The small molecule below binds the protein below.
Small molecule (SMILES): C=CC1=C(C)/C(=C/c2[nH]c(/C=C3\N=C(/C=C4\NC(=O)C(C)=C4C=C)C(C)=C3CCC(=O)O)c(CCC(=O)O)c2C)NC1=O

Binding-site contacts:
Ligand atom NC contacts residue PHE36 of chain 2.B at 3.5 Å.
Ligand atom CBB contacts residue SER112 of chain 2.B at 3.7 Å.
Ligand atom C3D contacts residue VAL70 of chain 2.B at 3.8 Å (hydrophobic).
Ligand atom C4D contacts residue VAL70 of chain 2.B at 3.7 Å (hydrophobic).
Ligand atom NB contacts residue PHE36 of chain 2.B at 3.3 Å.
Ligand atom CBA contacts residue ALA118 of chain 1.B at 3.6 Å (hydrophobic).
Ligand atom CGD contacts residue LYS68 of chain 2.B at 3.8 Å.
Ligand atom ND contacts residue PHE36 of chain 2.B at 3.4 Å.
Ligand atom CAB contacts residue SER112 of chain 2.B at 3.1 Å.
Ligand atom CMD contacts residue ASN58 of chain 2.B at 3.7 Å.
Ligand atom CBC contacts residue ALA44 of chain 2.B at 3.7 Å (hydrophobic).
Ligand atom CMD contacts residue GLU60 of chain 2.B at 3.5 Å.
Ligand atom C2B contacts residue VAL95 of chain 2.B at 3.8 Å (hydrophobic).
Ligand atom CMB contacts residue SER112 of chain 2.B at 3.7 Å.
Ligand atom C3D contacts residue ASN58 of chain 2.B at 3.8 Å.
Ligand atom CHB contacts residue HIS89 of chain 2.B at 3.5 Å.
Ligand atom NA contacts residue PHE36 of chain 2.B at 3.3 Å.
Ligand atom C4B contacts residue PHE36 of chain 2.B at 3.8 Å (hydrophobic).
Ligand atom O2A contacts residue PHE36 of chain 2.B at 3.7 Å.
Ligand atom O2D contacts residue LYS68 of chain 2.B at 3.5 Å.
Ligand atom CHD contacts residue ASN58 of chain 2.B at 3.6 Å.
Ligand atom CHA contacts residue VAL70 of chain 2.B at 3.4 Å (hydrophobic).
Ligand atom CGD contacts residue GLU60 of chain 2.B at 3.5 Å.
Ligand atom CMD contacts residue ARG59 of chain 2.B at 3.5 Å.
Ligand atom C2B contacts residue PHE36 of chain 2.B at 3.6 Å (hydrophobic).
Ligand atom C3A contacts residue HIS89 of chain 2.B at 3.6 Å.
Ligand atom O1D contacts residue LYS68 of chain 2.B at 3.6 Å.
Ligand atom C1B contacts residue PHE36 of chain 2.B at 3.4 Å (hydrophobic).
Ligand atom CBC contacts residue THR43 of chain 2.B at 3.8 Å.
Ligand atom C1A contacts residue PHE36 of chain 2.B at 3.9 Å (hydrophobic).
Ligand atom CBD contacts residue GLU60 of chain 2.B at 3.4 Å.
Ligand atom O2A contacts residue ALA118 of chain 1.B at 3.8 Å.
Ligand atom O2D contacts residue GLU60 of chain 2.B at 2.8 Å (salt-bridge).
Ligand atom C2D contacts residue ASN58 of chain 2.B at 3.4 Å.
Ligand atom CMA contacts residue HIS89 of chain 2.B at 3.4 Å.
Ligand atom OB contacts residue LEU116 of chain 1.B at 3.2 Å (h-bond).
Ligand atom CBD contacts residue PHE36 of chain 2.B at 3.4 Å (hydrophobic).
Ligand atom C1D contacts residue ASN58 of chain 2.B at 3.4 Å.
Ligand atom ND contacts residue ASN58 of chain 2.B at 3.6 Å (h-bond).
Ligand atom C4A contacts residue HIS89 of chain 2.B at 3.6 Å.

Sequence of chain 2.B:
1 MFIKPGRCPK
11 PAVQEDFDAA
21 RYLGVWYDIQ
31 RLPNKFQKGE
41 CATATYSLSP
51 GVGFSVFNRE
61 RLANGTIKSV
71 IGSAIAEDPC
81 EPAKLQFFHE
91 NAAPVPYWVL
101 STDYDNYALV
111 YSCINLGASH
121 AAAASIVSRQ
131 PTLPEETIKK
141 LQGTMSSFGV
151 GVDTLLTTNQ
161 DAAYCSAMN

Sequence of chain 1.B:
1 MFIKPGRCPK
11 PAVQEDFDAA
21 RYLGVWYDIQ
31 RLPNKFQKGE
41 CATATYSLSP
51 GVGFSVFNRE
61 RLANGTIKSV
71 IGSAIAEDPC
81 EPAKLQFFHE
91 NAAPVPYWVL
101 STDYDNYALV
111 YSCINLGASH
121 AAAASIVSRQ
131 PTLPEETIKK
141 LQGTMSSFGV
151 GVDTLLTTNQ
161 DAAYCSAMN